Binding-site contacts:
Ligand atom C1C contacts residue TYR128 of chain 3.A at 3.3 Å (hydrophobic).
Ligand atom C2A contacts residue TYR152 of chain 3.A at 3.5 Å (hydrophobic).
Ligand atom CM4 contacts residue PHE186 of chain 3.A at 3.5 Å (hydrophobic).
Ligand atom CM6 contacts residue VAL191 of chain 3.A at 3.7 Å (hydrophobic).
Ligand atom O1 contacts residue MET221 of chain 3.A at 3.7 Å.
Ligand atom C6B contacts residue TYR152 of chain 3.A at 3.6 Å (hydrophobic).
Ligand atom C2A contacts residue PHE186 of chain 3.A at 3.3 Å (hydrophobic).
Ligand atom C3B contacts residue MET224 of chain 3.A at 3.6 Å (hydrophobic).
Ligand atom O1A contacts residue PRO174 of chain 3.A at 3.4 Å.
Ligand atom F3 contacts residue ALA150 of chain 3.A at 3.0 Å.
Ligand atom C5B contacts residue TYR152 of chain 3.A at 3.4 Å (hydrophobic).
Ligand atom CM4 contacts residue VAL176 of chain 3.A at 3.7 Å (hydrophobic).
Ligand atom N3A contacts residue TYR152 of chain 3.A at 3.5 Å.
Ligand atom C4B contacts residue TYR152 of chain 3.A at 3.6 Å (hydrophobic).
Ligand atom C4 contacts residue LEU106 of chain 3.A at 3.3 Å (hydrophobic).
Ligand atom CM6 contacts residue TYR152 of chain 3.A at 3.4 Å (hydrophobic).
Ligand atom O1A contacts residue PHE186 of chain 3.A at 3.4 Å.
Ligand atom F1 contacts residue MET224 of chain 3.A at 3.7 Å.
Ligand atom CM2 contacts residue MET224 of chain 3.A at 3.5 Å (hydrophobic).
Ligand atom F2 contacts residue VAL176 of chain 3.A at 2.7 Å.
Ligand atom F3 contacts residue PRO174 of chain 3.A at 3.1 Å.
Ligand atom N1A contacts residue PRO174 of chain 3.A at 3.5 Å.
Ligand atom N3A contacts residue PHE186 of chain 3.A at 3.1 Å.
Ligand atom C3C contacts residue TYR128 of chain 3.A at 3.1 Å (hydrophobic).
Ligand atom C3A contacts residue PHE186 of chain 3.A at 3.1 Å (hydrophobic).
Ligand atom C2C contacts residue TYR128 of chain 3.A at 3.2 Å (hydrophobic).
Ligand atom F3 contacts residue VAL176 of chain 3.A at 3.6 Å.
Ligand atom C1C contacts residue TYR197 of chain 3.A at 3.7 Å (hydrophobic).
Ligand atom F3 contacts residue TYR152 of chain 3.A at 3.6 Å.
Ligand atom CM3 contacts residue ASN219 of chain 3.A at 3.5 Å.
Ligand atom CM2 contacts residue TYR128 of chain 3.A at 3.4 Å (hydrophobic).
Ligand atom O1A contacts residue ALA24 of chain 3.C at 3.4 Å.
Ligand atom C4 contacts residue TYR197 of chain 3.A at 3.7 Å (hydrophobic).
Ligand atom N1A contacts residue PHE186 of chain 3.A at 3.5 Å.
Ligand atom CM4 contacts residue ALA150 of chain 3.A at 3.7 Å (hydrophobic).
Ligand atom F3 contacts residue SER175 of chain 3.A at 2.8 Å.
Ligand atom F1 contacts residue PHE186 of chain 3.A at 3.3 Å.
Ligand atom C3 contacts residue LEU106 of chain 3.A at 3.4 Å (hydrophobic).
Ligand atom N1A contacts residue ALA24 of chain 3.C at 3.3 Å.
Ligand atom F2 contacts residue PHE186 of chain 3.A at 3.1 Å.

Sequence of chain 3.A:
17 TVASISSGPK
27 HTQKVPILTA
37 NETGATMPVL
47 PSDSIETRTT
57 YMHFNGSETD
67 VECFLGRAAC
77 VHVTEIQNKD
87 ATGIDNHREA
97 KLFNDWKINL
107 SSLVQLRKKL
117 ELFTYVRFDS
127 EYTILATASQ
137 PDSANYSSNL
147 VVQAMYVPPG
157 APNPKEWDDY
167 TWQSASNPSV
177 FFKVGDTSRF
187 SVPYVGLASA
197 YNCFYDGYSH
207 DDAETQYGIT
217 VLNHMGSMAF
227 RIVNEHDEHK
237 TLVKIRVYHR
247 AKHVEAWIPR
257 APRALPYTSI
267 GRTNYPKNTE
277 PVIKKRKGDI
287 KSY

A protein and the small-molecule ligand that binds it are described below.
Small molecule (SMILES): Cc1cc(CCCOc2c(C)cc(-c3noc(C(F)(F)F)n3)cc2C)on1

Sequence of chain 3.C:
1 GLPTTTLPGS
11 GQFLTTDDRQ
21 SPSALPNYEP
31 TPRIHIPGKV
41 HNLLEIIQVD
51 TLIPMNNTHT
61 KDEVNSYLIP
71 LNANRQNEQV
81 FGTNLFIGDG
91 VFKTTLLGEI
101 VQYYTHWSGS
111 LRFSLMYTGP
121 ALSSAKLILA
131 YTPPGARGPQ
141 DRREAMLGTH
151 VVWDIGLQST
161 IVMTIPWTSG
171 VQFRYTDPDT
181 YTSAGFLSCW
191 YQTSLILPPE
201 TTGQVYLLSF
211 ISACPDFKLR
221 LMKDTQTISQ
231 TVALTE